The small molecule below binds the protein below.
Small molecule (SMILES): CC(=O)N[C@@H]1[C@@H](O)[C@H](O)[C@@H](CO)O[C@H]1O

Sequence of chain 1.B:
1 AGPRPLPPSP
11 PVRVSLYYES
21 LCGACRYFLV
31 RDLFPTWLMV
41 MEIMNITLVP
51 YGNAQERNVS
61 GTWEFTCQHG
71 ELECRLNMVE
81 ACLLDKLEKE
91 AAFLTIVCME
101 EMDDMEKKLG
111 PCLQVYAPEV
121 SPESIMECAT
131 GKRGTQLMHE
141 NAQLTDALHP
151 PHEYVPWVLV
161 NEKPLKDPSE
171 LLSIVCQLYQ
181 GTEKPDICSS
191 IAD

Binding-site contacts:
Ligand atom N2 contacts residue ASN58 of chain 1.B at 3.0 Å (h-bond).
Ligand atom O5 contacts residue ASN58 of chain 1.B at 2.4 Å (h-bond).
Ligand atom C8 contacts residue ASN58 of chain 1.B at 4.0 Å.
Ligand atom C5 contacts residue ASN58 of chain 1.B at 3.7 Å.
Ligand atom C5 contacts residue GLY61 of chain 1.B at 4.2 Å.
Ligand atom C1 contacts residue ASN58 of chain 1.B at 1.4 Å.
Ligand atom C7 contacts residue ASN58 of chain 1.B at 3.8 Å.
Ligand atom O7 contacts residue TRP63 of chain 1.B at 3.6 Å.
Ligand atom C2 contacts residue ASN58 of chain 1.B at 2.4 Å.
Ligand atom C6 contacts residue GLY61 of chain 1.B at 4.3 Å.
Ligand atom C4 contacts residue ASN58 of chain 1.B at 4.2 Å.
Ligand atom C7 contacts residue TRP63 of chain 1.B at 4.0 Å (hydrophobic).
Ligand atom O5 contacts residue GLY61 of chain 1.B at 3.9 Å.
Ligand atom O6 contacts residue GLY61 of chain 1.B at 4.0 Å.
Ligand atom C3 contacts residue ASN58 of chain 1.B at 3.8 Å.